Binding-site contacts:
Ligand atom C2' contacts residue PRO419 of chain 1.E at 4.0 Å (hydrophobic).
Ligand atom N1 contacts residue PRO631 of chain 1.E at 4.2 Å.
Ligand atom N1 contacts residue GLY639 of chain 1.E at 2.9 Å (h-bond).
Ligand atom C5 contacts residue PRO419 of chain 1.E at 4.2 Å (hydrophobic).
Ligand atom N7 contacts residue HIS630 of chain 1.E at 4.1 Å.
Ligand atom N6 contacts residue GLY637 of chain 1.E at 4.1 Å.
Ligand atom N6 contacts residue GLY639 of chain 1.E at 2.8 Å (h-bond).
Ligand atom N6 contacts residue PRO633 of chain 1.E at 4.2 Å.
Ligand atom N6 contacts residue PHE638 of chain 1.E at 3.8 Å.
Ligand atom C8 contacts residue PRO419 of chain 1.E at 4.3 Å (hydrophobic).
Ligand atom O4' contacts residue HIS630 of chain 1.E at 4.4 Å.
Ligand atom C6 contacts residue PRO631 of chain 1.E at 4.0 Å (hydrophobic).
Ligand atom C6 contacts residue SER632 of chain 1.E at 4.3 Å.
Ligand atom C2 contacts residue GLY639 of chain 1.E at 3.7 Å.
Ligand atom N7 contacts residue PRO419 of chain 1.E at 4.4 Å.
Ligand atom N3 contacts residue PRO419 of chain 1.E at 4.3 Å.
Ligand atom N7 contacts residue ASP609 of chain 1.E at 4.5 Å.
Ligand atom O5' contacts residue PRO631 of chain 1.E at 4.1 Å.
Ligand atom O2P contacts residue HIS628 of chain 1.E at 4.3 Å.
Ligand atom N9 contacts residue PRO419 of chain 1.E at 4.2 Å.
Ligand atom O2P contacts residue PRO631 of chain 1.E at 3.8 Å.
Ligand atom N7 contacts residue SER632 of chain 1.E at 3.8 Å.
Ligand atom C6 contacts residue VAL418 of chain 1.E at 3.8 Å (hydrophobic).
Ligand atom N9 contacts residue HIS630 of chain 1.E at 4.2 Å.
Ligand atom N1 contacts residue VAL418 of chain 1.E at 3.8 Å.
Ligand atom C6 contacts residue GLY639 of chain 1.E at 3.7 Å.
Ligand atom O2P contacts residue PHE629 of chain 1.E at 4.0 Å.
Ligand atom C4 contacts residue PRO419 of chain 1.E at 4.2 Å (hydrophobic).
Ligand atom C5 contacts residue SER632 of chain 1.E at 4.3 Å.
Ligand atom N6 contacts residue SER632 of chain 1.E at 3.9 Å.
Ligand atom O4' contacts residue PRO631 of chain 1.E at 3.8 Å.
Ligand atom O5' contacts residue PHE629 of chain 1.E at 4.2 Å.
Ligand atom C6 contacts residue PRO419 of chain 1.E at 4.4 Å (hydrophobic).
Ligand atom C1' contacts residue HIS630 of chain 1.E at 4.0 Å.
Ligand atom N1 contacts residue ILE622 of chain 1.E at 4.4 Å.
Ligand atom C8 contacts residue HIS630 of chain 1.E at 3.4 Å.
Ligand atom C5 contacts residue PRO631 of chain 1.E at 4.4 Å (hydrophobic).
Ligand atom C2 contacts residue PRO419 of chain 1.E at 4.4 Å (hydrophobic).
Ligand atom N6 contacts residue VAL418 of chain 1.E at 3.6 Å.
Ligand atom N6 contacts residue PRO631 of chain 1.E at 3.9 Å.

Sequence of chain 1.E:
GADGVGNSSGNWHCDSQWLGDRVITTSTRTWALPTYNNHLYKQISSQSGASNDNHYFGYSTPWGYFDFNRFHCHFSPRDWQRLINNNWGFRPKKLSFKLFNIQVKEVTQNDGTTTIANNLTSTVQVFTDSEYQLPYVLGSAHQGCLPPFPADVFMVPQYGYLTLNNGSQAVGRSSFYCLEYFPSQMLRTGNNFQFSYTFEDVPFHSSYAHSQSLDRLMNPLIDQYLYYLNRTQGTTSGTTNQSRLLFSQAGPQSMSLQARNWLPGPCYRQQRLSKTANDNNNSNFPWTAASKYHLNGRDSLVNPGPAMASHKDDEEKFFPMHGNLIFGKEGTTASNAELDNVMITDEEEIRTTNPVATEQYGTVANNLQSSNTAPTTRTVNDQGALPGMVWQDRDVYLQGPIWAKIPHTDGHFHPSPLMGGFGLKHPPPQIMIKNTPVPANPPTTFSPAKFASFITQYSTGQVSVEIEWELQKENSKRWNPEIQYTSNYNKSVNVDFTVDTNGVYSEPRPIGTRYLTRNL

The protein below binds the small molecule below.
Small molecule (SMILES): Nc1ncnc2c1ncn2[C@H]1C[C@H](O)[C@@H](COP(=O)(O)O)O1